Sequence of chain 1.B:
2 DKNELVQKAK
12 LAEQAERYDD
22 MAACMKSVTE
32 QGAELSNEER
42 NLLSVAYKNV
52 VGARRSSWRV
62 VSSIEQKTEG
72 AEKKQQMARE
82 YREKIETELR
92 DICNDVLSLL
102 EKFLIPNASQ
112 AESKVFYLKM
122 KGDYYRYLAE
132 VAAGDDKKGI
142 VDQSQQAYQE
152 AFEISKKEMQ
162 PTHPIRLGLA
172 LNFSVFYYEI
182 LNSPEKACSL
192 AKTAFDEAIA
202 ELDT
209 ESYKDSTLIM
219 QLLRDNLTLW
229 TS

A protein and the small-molecule ligand that binds it are described below.
Small molecule (SMILES): CC(C)C[C@H](NC(=O)[C@@H]1CCCCCCCC[C@@H](NC(=O)CN)C(=O)N[C@@H](CC(C)C)C(=O)N[C@@H](CC(=O)O)C(=O)N1)C(=O)N[C@@H](CC(=O)O)C(=O)N[C@@H](C)C=O

Binding-site contacts:
Ligand atom OD2 contacts residue LYS49 of chain 1.B at 3.4 Å.
Ligand atom CG contacts residue LYS49 of chain 1.B at 3.6 Å.
Ligand atom O contacts residue ASN173 of chain 1.B at 2.8 Å (h-bond).
Ligand atom CB contacts residue ASN173 of chain 1.B at 4.2 Å.
Ligand atom OD1 contacts residue LYS49 of chain 1.B at 3.2 Å.
Ligand atom CZ contacts residue ARG41 of chain 1.B at 4.0 Å.
Ligand atom C contacts residue ASN173 of chain 1.B at 4.1 Å.
Ligand atom CH contacts residue ARG41 of chain 1.B at 3.7 Å.
Ligand atom CD1 contacts residue ILE166 of chain 1.B at 3.6 Å (hydrophobic).
Ligand atom O contacts residue ASP124 of chain 1.B at 4.2 Å.
Ligand atom CB contacts residue ASP124 of chain 1.B at 4.0 Å.
Ligand atom CG contacts residue ILE166 of chain 1.B at 4.2 Å (hydrophobic).
Ligand atom O contacts residue ASN173 of chain 1.B at 3.1 Å (h-bond).
Ligand atom CD1 contacts residue LEU170 of chain 1.B at 4.0 Å (hydrophobic).
Ligand atom CH contacts residue PHE117 of chain 1.B at 3.1 Å (hydrophobic).
Ligand atom C contacts residue LEU172 of chain 1.B at 3.7 Å (hydrophobic).
Ligand atom C2 contacts residue ARG41 of chain 1.B at 4.0 Å.
Ligand atom C contacts residue ASN173 of chain 1.B at 3.8 Å.
Ligand atom OD2 contacts residue TYR128 of chain 1.B at 4.0 Å.
Ligand atom CG contacts residue TYR128 of chain 1.B at 3.5 Å (hydrophobic).
Ligand atom O contacts residue PHE117 of chain 1.B at 3.5 Å.
Ligand atom CB contacts residue LEU172 of chain 1.B at 4.1 Å (hydrophobic).
Ligand atom CG contacts residue PHE117 of chain 1.B at 4.2 Å (hydrophobic).
Ligand atom O contacts residue SER45 of chain 1.B at 3.2 Å.
Ligand atom C2 contacts residue PHE117 of chain 1.B at 3.6 Å (hydrophobic).
Ligand atom CD1 contacts residue GLY169 of chain 1.B at 3.0 Å.
Ligand atom CG contacts residue ASP213 of chain 1.B at 4.2 Å.
Ligand atom CG contacts residue PRO165 of chain 1.B at 4.0 Å (hydrophobic).
Ligand atom O contacts residue LYS49 of chain 1.B at 3.6 Å.
Ligand atom O contacts residue ILE217 of chain 1.B at 3.7 Å.
Ligand atom OD1 contacts residue TYR125 of chain 1.B at 3.6 Å.
Ligand atom CD2 contacts residue PHE117 of chain 1.B at 3.0 Å (hydrophobic).
Ligand atom CD1 contacts residue PRO165 of chain 1.B at 3.2 Å (hydrophobic).
Ligand atom CB contacts residue TYR128 of chain 1.B at 3.8 Å (hydrophobic).
Ligand atom OD1 contacts residue ASN50 of chain 1.B at 3.5 Å (h-bond).
Ligand atom C2 contacts residue ASN42 of chain 1.B at 4.1 Å.
Ligand atom OD1 contacts residue TYR128 of chain 1.B at 3.6 Å (h-bond).
Ligand atom C contacts residue PHE117 of chain 1.B at 4.1 Å (hydrophobic).
Ligand atom CD contacts residue PRO165 of chain 1.B at 3.9 Å (hydrophobic).
Ligand atom CG contacts residue ASN50 of chain 1.B at 4.2 Å.